This small molecule binds to this protein.
Small molecule (SMILES): OC[C@H]1O[C@@H](O[C@H]2[C@H](O)[C@H](O)[C@H](O[C@H]3[C@H](O)[C@H](O)[C@@H](O)O[C@@H]3CO)O[C@@H]2CO)[C@@H](O)[C@@H](O)[C@@H]1O

Sequence of chain 1.A:
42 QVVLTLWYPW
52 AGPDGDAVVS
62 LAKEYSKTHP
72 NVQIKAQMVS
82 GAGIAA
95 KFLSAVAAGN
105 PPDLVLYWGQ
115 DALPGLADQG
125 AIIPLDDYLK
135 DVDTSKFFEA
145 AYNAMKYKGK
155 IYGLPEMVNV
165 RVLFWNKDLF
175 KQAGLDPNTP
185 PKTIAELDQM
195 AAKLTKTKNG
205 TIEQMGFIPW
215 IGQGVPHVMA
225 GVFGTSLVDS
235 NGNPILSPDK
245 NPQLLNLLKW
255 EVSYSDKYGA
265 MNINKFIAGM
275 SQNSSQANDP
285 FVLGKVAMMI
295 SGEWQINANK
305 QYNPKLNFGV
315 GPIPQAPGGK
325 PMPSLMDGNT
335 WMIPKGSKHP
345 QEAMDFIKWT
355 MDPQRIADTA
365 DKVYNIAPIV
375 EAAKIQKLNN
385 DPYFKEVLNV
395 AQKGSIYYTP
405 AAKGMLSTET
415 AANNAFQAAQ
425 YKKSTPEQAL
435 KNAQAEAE

Binding-site contacts:
Ligand atom C4 contacts residue ASP55 of chain 1.A at 3.3 Å.
Ligand atom C6 contacts residue ASP55 of chain 1.A at 3.5 Å.
Ligand atom O2 contacts residue TRP112 of chain 1.A at 3.4 Å.
Ligand atom O4 contacts residue ASP55 of chain 1.A at 2.7 Å (salt-bridge).
Ligand atom O3 contacts residue TRP51 of chain 1.A at 3.6 Å.
Ligand atom O3 contacts residue ASN369 of chain 1.A at 2.7 Å (h-bond).
Ligand atom O4 contacts residue ASN277 of chain 1.A at 3.0 Å (h-bond).
Ligand atom O3 contacts residue TRP112 of chain 1.A at 3.7 Å.
Ligand atom C6 contacts residue TRP51 of chain 1.A at 3.8 Å (hydrophobic).
Ligand atom O6 contacts residue TRP112 of chain 1.A at 3.6 Å (h-bond).
Ligand atom O2 contacts residue SER278 of chain 1.A at 3.6 Å.
Ligand atom C3 contacts residue TRP298 of chain 1.A at 3.5 Å (hydrophobic).
Ligand atom O1 contacts residue VAL219 of chain 1.A at 3.2 Å.
Ligand atom O2 contacts residue TRP51 of chain 1.A at 2.9 Å (h-bond).
Ligand atom C2 contacts residue ASN163 of chain 1.A at 3.6 Å.
Ligand atom O3 contacts residue ASN163 of chain 1.A at 2.9 Å (h-bond).
Ligand atom C6 contacts residue ARG165 of chain 1.A at 3.5 Å.
Ligand atom O5 contacts residue TRP51 of chain 1.A at 3.4 Å (h-bond).
Ligand atom C1 contacts residue TRP298 of chain 1.A at 3.8 Å (hydrophobic).
Ligand atom C3 contacts residue ASN163 of chain 1.A at 3.3 Å.
Ligand atom O2 contacts residue GLN217 of chain 1.A at 3.4 Å (h-bond).
Ligand atom C2 contacts residue ASN333 of chain 1.A at 3.5 Å.
Ligand atom O4 contacts residue ASN369 of chain 1.A at 3.2 Å (h-bond).
Ligand atom O3 contacts residue HIS221 of chain 1.A at 3.8 Å.
Ligand atom O4 contacts residue TRP298 of chain 1.A at 3.3 Å.
Ligand atom O3 contacts residue ASN333 of chain 1.A at 2.8 Å (h-bond).
Ligand atom C6 contacts residue TRP112 of chain 1.A at 3.7 Å (hydrophobic).
Ligand atom O2 contacts residue ASN277 of chain 1.A at 2.6 Å (h-bond).
Ligand atom C4 contacts residue TRP51 of chain 1.A at 3.8 Å (hydrophobic).
Ligand atom C6 contacts residue ASN277 of chain 1.A at 3.8 Å.
Ligand atom O6 contacts residue TRP112 of chain 1.A at 3.6 Å.
Ligand atom C3 contacts residue TRP112 of chain 1.A at 3.8 Å (hydrophobic).
Ligand atom O6 contacts residue ARG165 of chain 1.A at 3.1 Å (salt-bridge).
Ligand atom C2 contacts residue ASN277 of chain 1.A at 3.5 Å.
Ligand atom O4 contacts residue TRP112 of chain 1.A at 3.6 Å.
Ligand atom O2 contacts residue ASN333 of chain 1.A at 2.6 Å (h-bond).
Ligand atom C3 contacts residue ASN369 of chain 1.A at 3.7 Å.
Ligand atom C2 contacts residue HIS221 of chain 1.A at 3.7 Å.
Ligand atom C5 contacts residue TRP298 of chain 1.A at 3.6 Å (hydrophobic).
Ligand atom O5 contacts residue GLN217 of chain 1.A at 3.4 Å (h-bond).